Binding-site contacts:
Ligand atom CA contacts residue TYR114 of chain 1.C at 3.6 Å (hydrophobic).
Ligand atom C contacts residue ARG62 of chain 1.D at 3.6 Å.
Ligand atom C contacts residue ASN241 of chain 1.D at 3.7 Å.
Ligand atom O contacts residue ARG62 of chain 1.D at 2.6 Å (salt-bridge).
Ligand atom C contacts residue ARG119 of chain 1.C at 3.5 Å.
Ligand atom CB contacts residue TYR114 of chain 1.C at 4.5 Å (hydrophobic).
Ligand atom CA contacts residue ARG62 of chain 1.D at 4.0 Å.
Ligand atom N contacts residue 5OW212 of chain 1.C at 2.7 Å (h-bond).
Ligand atom CA contacts residue 5OW212 of chain 1.C at 3.6 Å.
Ligand atom SG contacts residue THR59 of chain 1.D at 3.7 Å.
Ligand atom CB contacts residue 5OW212 of chain 1.C at 3.6 Å.
Ligand atom O contacts residue TYR114 of chain 1.C at 3.5 Å (h-bond).
Ligand atom SG contacts residue SER63 of chain 1.D at 3.5 Å (h-bond).
Ligand atom N contacts residue ARG62 of chain 1.D at 3.5 Å (salt-bridge).
Ligand atom O contacts residue SER63 of chain 1.D at 4.2 Å.
Ligand atom CB contacts residue SER63 of chain 1.D at 4.0 Å.
Ligand atom C contacts residue TYR114 of chain 1.C at 3.9 Å (hydrophobic).
Ligand atom SG contacts residue TYR60 of chain 1.D at 4.2 Å.
Ligand atom OXT contacts residue ARG119 of chain 1.C at 2.6 Å (salt-bridge).
Ligand atom OXT contacts residue ASN241 of chain 1.D at 3.5 Å (h-bond).
Ligand atom O contacts residue ASN241 of chain 1.D at 3.0 Å (h-bond).
Ligand atom N contacts residue TYR114 of chain 1.C at 2.4 Å (h-bond).
Ligand atom CB contacts residue ARG62 of chain 1.D at 4.3 Å.
Ligand atom C contacts residue SER63 of chain 1.D at 4.5 Å.
Ligand atom O contacts residue ARG119 of chain 1.C at 2.9 Å (salt-bridge).
Ligand atom CB contacts residue TYR60 of chain 1.D at 3.9 Å (hydrophobic).
Ligand atom N contacts residue THR355 of chain 1.C at 4.5 Å.

Sequence of chain 1.C:
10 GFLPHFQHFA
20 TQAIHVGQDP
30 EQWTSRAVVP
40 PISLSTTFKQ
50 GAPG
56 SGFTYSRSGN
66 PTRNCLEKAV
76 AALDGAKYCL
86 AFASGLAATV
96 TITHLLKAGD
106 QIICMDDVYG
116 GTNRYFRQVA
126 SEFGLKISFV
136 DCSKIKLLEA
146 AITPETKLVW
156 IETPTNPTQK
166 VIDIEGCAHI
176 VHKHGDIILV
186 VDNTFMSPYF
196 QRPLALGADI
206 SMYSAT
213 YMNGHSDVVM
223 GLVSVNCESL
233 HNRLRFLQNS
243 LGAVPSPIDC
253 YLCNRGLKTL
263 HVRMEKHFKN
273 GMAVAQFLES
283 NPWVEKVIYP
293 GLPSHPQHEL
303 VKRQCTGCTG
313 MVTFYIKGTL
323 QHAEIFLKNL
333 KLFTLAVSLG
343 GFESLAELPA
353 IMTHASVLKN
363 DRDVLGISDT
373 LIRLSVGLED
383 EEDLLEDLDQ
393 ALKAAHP

Sequence of chain 1.D:
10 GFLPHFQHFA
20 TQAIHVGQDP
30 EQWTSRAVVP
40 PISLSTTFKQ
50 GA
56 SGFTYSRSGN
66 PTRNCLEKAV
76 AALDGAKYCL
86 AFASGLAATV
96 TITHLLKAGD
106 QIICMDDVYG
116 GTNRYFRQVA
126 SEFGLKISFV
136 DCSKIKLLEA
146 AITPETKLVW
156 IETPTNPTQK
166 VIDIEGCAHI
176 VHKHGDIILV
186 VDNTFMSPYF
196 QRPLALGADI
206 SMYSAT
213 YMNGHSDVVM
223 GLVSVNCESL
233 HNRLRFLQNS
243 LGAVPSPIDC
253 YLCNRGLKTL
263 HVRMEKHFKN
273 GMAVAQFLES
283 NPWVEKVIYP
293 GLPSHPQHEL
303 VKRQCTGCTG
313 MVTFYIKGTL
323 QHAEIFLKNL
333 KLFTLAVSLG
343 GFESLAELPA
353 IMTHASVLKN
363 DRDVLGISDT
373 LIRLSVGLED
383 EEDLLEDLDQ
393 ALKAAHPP

A protein and the small-molecule ligand that binds it are described below.
Small molecule (SMILES): N[C@@H](CS)C(=O)O